Binding-site contacts:
Ligand atom C6 contacts residue ASN44 of chain 1.B at 4.2 Å.
Ligand atom C8 contacts residue ASN56 of chain 1.B at 4.4 Å.
Ligand atom C4 contacts residue ASN44 of chain 1.B at 4.2 Å.
Ligand atom O4 contacts residue ASN44 of chain 1.B at 3.6 Å (h-bond).
Ligand atom C1 contacts residue GLN42 of chain 1.B at 3.6 Å.
Ligand atom C6 contacts residue THR58 of chain 1.B at 4.2 Å.
Ligand atom N2 contacts residue ASN56 of chain 1.B at 2.8 Å (h-bond).
Ligand atom C4 contacts residue ASN56 of chain 1.B at 4.1 Å.
Ligand atom O6 contacts residue ASN44 of chain 1.B at 3.0 Å (h-bond).
Ligand atom C7 contacts residue ASN56 of chain 1.B at 3.4 Å.
Ligand atom O5 contacts residue ASN56 of chain 1.B at 2.3 Å (h-bond).
Ligand atom O7 contacts residue ALA46 of chain 1.B at 3.9 Å.
Ligand atom C2 contacts residue ASN56 of chain 1.B at 2.4 Å.
Ligand atom C3 contacts residue ALA46 of chain 1.B at 4.1 Å (hydrophobic).
Ligand atom O5 contacts residue GLN42 of chain 1.B at 2.6 Å (h-bond).
Ligand atom C3 contacts residue ASN56 of chain 1.B at 3.8 Å.
Ligand atom C6 contacts residue GLN42 of chain 1.B at 3.3 Å.
Ligand atom O5 contacts residue THR58 of chain 1.B at 4.2 Å.
Ligand atom O3 contacts residue ALA46 of chain 1.B at 3.7 Å.
Ligand atom C5 contacts residue ASN56 of chain 1.B at 3.6 Å.
Ligand atom C5 contacts residue GLN42 of chain 1.B at 3.5 Å.
Ligand atom O5 contacts residue ALA59 of chain 1.B at 4.3 Å.
Ligand atom C2 contacts residue ALA46 of chain 1.B at 4.0 Å (hydrophobic).
Ligand atom C2 contacts residue GLN42 of chain 1.B at 4.0 Å.
Ligand atom O7 contacts residue ASN56 of chain 1.B at 3.5 Å (h-bond).
Ligand atom O6 contacts residue GLN42 of chain 1.B at 2.5 Å (h-bond).
Ligand atom C1 contacts residue ASN56 of chain 1.B at 1.4 Å.
Ligand atom O7 contacts residue GLY47 of chain 1.B at 3.7 Å.
Ligand atom C4 contacts residue GLN42 of chain 1.B at 3.9 Å.
Ligand atom C5 contacts residue THR58 of chain 1.B at 4.1 Å.
Ligand atom C4 contacts residue ALA46 of chain 1.B at 3.8 Å (hydrophobic).

This protein binds this small molecule.
Small molecule (SMILES): CC(=O)N[C@@H]1[C@@H](O)[C@H](O)[C@@H](CO)O[C@H]1O

Sequence of chain 1.B:
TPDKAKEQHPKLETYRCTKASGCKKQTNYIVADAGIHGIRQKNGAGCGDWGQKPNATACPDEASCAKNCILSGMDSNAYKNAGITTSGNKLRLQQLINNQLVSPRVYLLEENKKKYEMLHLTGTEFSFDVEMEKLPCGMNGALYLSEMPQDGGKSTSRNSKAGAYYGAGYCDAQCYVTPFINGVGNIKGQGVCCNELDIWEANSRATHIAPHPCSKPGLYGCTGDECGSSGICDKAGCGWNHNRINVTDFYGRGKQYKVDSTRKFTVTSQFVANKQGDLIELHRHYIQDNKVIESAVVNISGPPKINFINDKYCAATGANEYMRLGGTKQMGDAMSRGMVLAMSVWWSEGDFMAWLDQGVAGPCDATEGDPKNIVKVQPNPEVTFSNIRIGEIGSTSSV